Binding-site contacts:
Ligand atom C8 contacts residue NAG1 of chain 1.O at 3.3 Å.
Ligand atom C1 contacts residue NAG1 of chain 1.O at 1.7 Å.
Ligand atom C4 contacts residue NAG1 of chain 1.O at 4.4 Å.
Ligand atom N2 contacts residue ARG186 of chain 1.B at 2.8 Å (salt-bridge).
Ligand atom O7 contacts residue ARG186 of chain 1.B at 4.2 Å.
Ligand atom C7 contacts residue ARG186 of chain 1.B at 3.9 Å.
Ligand atom O5 contacts residue NAG1 of chain 1.O at 2.2 Å (h-bond).
Ligand atom C3 contacts residue ARG186 of chain 1.B at 4.0 Å.
Ligand atom C2 contacts residue NAG1 of chain 1.O at 2.9 Å.
Ligand atom C3 contacts residue NAG1 of chain 1.O at 3.8 Å.
Ligand atom O7 contacts residue ASN188 of chain 1.B at 4.3 Å.
Ligand atom C5 contacts residue NAG1 of chain 1.O at 3.0 Å.
Ligand atom C6 contacts residue NAG1 of chain 1.O at 3.3 Å.
Ligand atom C2 contacts residue ARG186 of chain 1.B at 3.2 Å.
Ligand atom N2 contacts residue NAG1 of chain 1.O at 3.1 Å (h-bond).
Ligand atom O7 contacts residue NAG1 of chain 1.O at 4.2 Å.
Ligand atom O3 contacts residue ARG186 of chain 1.B at 3.4 Å (salt-bridge).
Ligand atom C7 contacts residue NAG1 of chain 1.O at 3.3 Å.

Sequence of chain 1.B:
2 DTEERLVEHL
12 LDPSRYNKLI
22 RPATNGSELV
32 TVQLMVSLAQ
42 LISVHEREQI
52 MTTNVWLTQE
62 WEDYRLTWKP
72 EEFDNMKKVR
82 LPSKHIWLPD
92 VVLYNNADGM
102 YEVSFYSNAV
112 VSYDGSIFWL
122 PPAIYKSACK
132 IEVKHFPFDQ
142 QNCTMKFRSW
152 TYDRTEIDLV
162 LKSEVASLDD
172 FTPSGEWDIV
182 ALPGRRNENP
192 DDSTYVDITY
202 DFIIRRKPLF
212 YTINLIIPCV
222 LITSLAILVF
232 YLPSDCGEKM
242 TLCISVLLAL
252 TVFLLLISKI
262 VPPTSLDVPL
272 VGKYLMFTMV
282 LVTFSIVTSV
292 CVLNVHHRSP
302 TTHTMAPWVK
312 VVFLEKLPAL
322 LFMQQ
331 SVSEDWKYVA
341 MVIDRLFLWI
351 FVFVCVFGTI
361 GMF

A protein and the small-molecule ligand that binds it are described below.
Small molecule (SMILES): CC(=O)N[C@H]1CO[C@H](CO)[C@@H](O[C@@H]2O[C@H](CO)[C@@H](O)[C@H](O)[C@@H]2O)[C@@H]1O